Sequence of chain 40.A:
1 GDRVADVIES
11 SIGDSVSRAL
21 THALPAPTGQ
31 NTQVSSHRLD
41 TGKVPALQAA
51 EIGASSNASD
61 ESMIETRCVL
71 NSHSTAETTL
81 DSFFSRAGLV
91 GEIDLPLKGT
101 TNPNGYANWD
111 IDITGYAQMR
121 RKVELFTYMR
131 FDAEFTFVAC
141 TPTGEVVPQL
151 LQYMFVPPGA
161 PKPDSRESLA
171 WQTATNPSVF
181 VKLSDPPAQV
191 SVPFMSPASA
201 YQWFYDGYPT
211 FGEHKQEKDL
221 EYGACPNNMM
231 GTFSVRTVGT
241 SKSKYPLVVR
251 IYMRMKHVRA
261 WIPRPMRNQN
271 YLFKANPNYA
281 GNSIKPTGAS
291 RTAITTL

A protein and the small-molecule ligand that binds it are described below.
Small molecule (SMILES): CCO/N=C/c1ccc(OCC[C@@H](C)CCN2CCN(c3ccncc3)C2=O)cc1

Sequence of chain 40.C:
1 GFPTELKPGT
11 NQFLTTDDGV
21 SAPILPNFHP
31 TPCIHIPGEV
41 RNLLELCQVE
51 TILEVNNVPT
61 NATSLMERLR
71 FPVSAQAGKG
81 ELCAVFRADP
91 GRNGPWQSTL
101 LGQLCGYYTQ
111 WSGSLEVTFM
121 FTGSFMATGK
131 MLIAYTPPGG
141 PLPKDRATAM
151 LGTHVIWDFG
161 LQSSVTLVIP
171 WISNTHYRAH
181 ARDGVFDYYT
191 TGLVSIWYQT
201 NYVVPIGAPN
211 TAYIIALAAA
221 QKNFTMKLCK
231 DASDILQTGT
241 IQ

Binding-site contacts:
Ligand atom CAF contacts residue ASP112 of chain 40.A at 3.6 Å.
Ligand atom CAJ contacts residue ILE24 of chain 40.C at 3.9 Å (hydrophobic).
Ligand atom CAA contacts residue TYR153 of chain 40.A at 3.9 Å (hydrophobic).
Ligand atom CAS contacts residue ASN228 of chain 40.A at 3.8 Å.
Ligand atom CAG contacts residue TRP203 of chain 40.A at 3.7 Å (hydrophobic).
Ligand atom CAA contacts residue SER178 of chain 40.A at 3.5 Å.
Ligand atom NBC contacts residue TRP203 of chain 40.A at 3.8 Å.
Ligand atom CAM contacts residue PHE155 of chain 40.A at 3.8 Å (hydrophobic).
Ligand atom OAC contacts residue TRP203 of chain 40.A at 3.9 Å.
Ligand atom CAJ contacts residue PHE155 of chain 40.A at 3.7 Å (hydrophobic).
Ligand atom CAL contacts residue PHE155 of chain 40.A at 3.7 Å (hydrophobic).
Ligand atom CAH contacts residue THR114 of chain 40.A at 3.8 Å.
Ligand atom CAA contacts residue VAL179 of chain 40.A at 3.4 Å (hydrophobic).
Ligand atom CAI contacts residue VAL192 of chain 40.A at 3.8 Å (hydrophobic).
Ligand atom OAW contacts residue MET195 of chain 40.A at 3.2 Å.
Ligand atom CAE contacts residue GLN202 of chain 40.A at 3.4 Å.
Ligand atom NBD contacts residue ASN228 of chain 40.A at 3.9 Å.
Ligand atom CAK contacts residue PHE135 of chain 40.A at 3.7 Å (hydrophobic).
Ligand atom CAO contacts residue ILE111 of chain 40.A at 3.8 Å (hydrophobic).
Ligand atom CAH contacts residue ASP112 of chain 40.A at 3.4 Å.
Ligand atom CAS contacts residue TYR201 of chain 40.A at 3.6 Å (hydrophobic).
Ligand atom CAG contacts residue ASN228 of chain 40.A at 3.2 Å.
Ligand atom CAR contacts residue TYR201 of chain 40.A at 3.4 Å (hydrophobic).
Ligand atom CAA contacts residue PRO177 of chain 40.A at 3.2 Å (hydrophobic).
Ligand atom CAE contacts residue ASN228 of chain 40.A at 3.4 Å.
Ligand atom CBA contacts residue ASN228 of chain 40.A at 3.7 Å.
Ligand atom CBA contacts residue TRP203 of chain 40.A at 3.5 Å (hydrophobic).
Ligand atom CAI contacts residue PHE135 of chain 40.A at 3.7 Å (hydrophobic).
Ligand atom NAT contacts residue PHE155 of chain 40.A at 3.9 Å.
Ligand atom CAS contacts residue TRP203 of chain 40.A at 3.4 Å (hydrophobic).
Ligand atom NBD contacts residue TRP203 of chain 40.A at 3.2 Å.
Ligand atom CAN contacts residue PHE135 of chain 40.A at 3.7 Å (hydrophobic).
Ligand atom CAN contacts residue ILE111 of chain 40.A at 3.6 Å (hydrophobic).
Ligand atom CAG contacts residue GLN202 of chain 40.A at 3.4 Å.
Ligand atom CAM contacts residue PRO177 of chain 40.A at 3.7 Å (hydrophobic).
Ligand atom CAF contacts residue THR114 of chain 40.A at 3.6 Å.
Ligand atom OAC contacts residue ASP112 of chain 40.A at 3.7 Å.
Ligand atom CAD contacts residue PHE137 of chain 40.A at 3.8 Å (hydrophobic).
Ligand atom CAX contacts residue TRP203 of chain 40.A at 3.5 Å (hydrophobic).
Ligand atom OAC contacts residue ILE113 of chain 40.A at 3.3 Å (h-bond).

Sequence of chain 36.C:
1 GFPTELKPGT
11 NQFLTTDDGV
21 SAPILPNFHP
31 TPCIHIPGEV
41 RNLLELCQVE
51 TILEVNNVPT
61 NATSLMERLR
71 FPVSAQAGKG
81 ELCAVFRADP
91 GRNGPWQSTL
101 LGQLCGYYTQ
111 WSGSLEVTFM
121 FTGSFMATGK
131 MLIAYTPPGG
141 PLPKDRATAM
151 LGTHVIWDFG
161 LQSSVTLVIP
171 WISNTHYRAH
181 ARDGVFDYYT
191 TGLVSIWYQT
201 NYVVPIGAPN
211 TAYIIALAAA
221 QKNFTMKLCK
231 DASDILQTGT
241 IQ